The protein below binds the small molecule below.
Small molecule (SMILES): CC(=O)N[C@H]1[C@H](O[C@H]2[C@H](O)[C@@H](NC(C)=O)CO[C@@H]2CO)O[C@H](CO)[C@@H](O[C@@H]2O[C@H](CO[C@H]3O[C@H](CO)[C@@H](O)[C@H](O)[C@@H]3O)[C@@H](O)[C@H](O[C@H]3O[C@H](CO)[C@@H](O)[C@H](O)[C@@H]3O)[C@@H]2O)[C@@H]1O

Sequence of chain 3.G:
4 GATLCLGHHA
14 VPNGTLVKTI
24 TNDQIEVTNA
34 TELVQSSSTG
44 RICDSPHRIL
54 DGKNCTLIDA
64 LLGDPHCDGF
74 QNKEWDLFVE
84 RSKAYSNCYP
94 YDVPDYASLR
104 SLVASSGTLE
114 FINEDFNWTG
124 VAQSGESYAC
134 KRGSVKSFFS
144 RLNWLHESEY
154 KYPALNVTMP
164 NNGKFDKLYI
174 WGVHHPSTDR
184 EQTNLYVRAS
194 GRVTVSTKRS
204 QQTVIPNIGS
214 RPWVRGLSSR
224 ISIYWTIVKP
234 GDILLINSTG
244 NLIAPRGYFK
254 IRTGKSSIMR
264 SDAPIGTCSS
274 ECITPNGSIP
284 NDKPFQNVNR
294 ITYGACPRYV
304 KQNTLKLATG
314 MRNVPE

Sequence of chain 1.G:
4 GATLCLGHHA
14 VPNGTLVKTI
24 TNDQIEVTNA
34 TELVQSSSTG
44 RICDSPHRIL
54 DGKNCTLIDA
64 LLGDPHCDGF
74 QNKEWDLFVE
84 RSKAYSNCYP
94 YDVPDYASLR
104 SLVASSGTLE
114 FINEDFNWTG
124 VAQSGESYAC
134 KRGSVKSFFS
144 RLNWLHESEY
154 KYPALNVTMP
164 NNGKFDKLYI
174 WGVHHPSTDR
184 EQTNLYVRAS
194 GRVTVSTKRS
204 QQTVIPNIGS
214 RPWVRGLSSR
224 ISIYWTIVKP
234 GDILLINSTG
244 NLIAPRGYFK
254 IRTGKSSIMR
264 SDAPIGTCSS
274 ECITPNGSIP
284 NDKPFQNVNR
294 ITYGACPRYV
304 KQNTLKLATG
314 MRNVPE

Binding-site contacts:
Ligand atom C4 contacts residue ASN159 of chain 1.G at 4.2 Å.
Ligand atom C8 contacts residue SER213 of chain 3.G at 4.4 Å.
Ligand atom N2 contacts residue ASN159 of chain 1.G at 2.8 Å (h-bond).
Ligand atom C1 contacts residue LEU238 of chain 1.G at 4.5 Å (hydrophobic).
Ligand atom O5 contacts residue TRP216 of chain 3.G at 4.3 Å.
Ligand atom C5 contacts residue LEU238 of chain 1.G at 4.4 Å (hydrophobic).
Ligand atom O7 contacts residue ARG214 of chain 3.G at 3.8 Å.
Ligand atom O5 contacts residue ASN159 of chain 1.G at 2.4 Å (h-bond).
Ligand atom C8 contacts residue PRO215 of chain 3.G at 4.4 Å (hydrophobic).
Ligand atom C2 contacts residue TRP216 of chain 3.G at 4.5 Å (hydrophobic).
Ligand atom O6 contacts residue THR161 of chain 1.G at 3.3 Å.
Ligand atom O3 contacts residue TRP216 of chain 3.G at 4.0 Å.
Ligand atom O7 contacts residue TRP216 of chain 3.G at 2.9 Å (h-bond).
Ligand atom C7 contacts residue TRP216 of chain 3.G at 3.9 Å (hydrophobic).
Ligand atom C7 contacts residue ASN159 of chain 1.G at 3.8 Å.
Ligand atom C7 contacts residue PRO215 of chain 3.G at 4.3 Å (hydrophobic).
Ligand atom C3 contacts residue ASN159 of chain 1.G at 3.8 Å.
Ligand atom C2 contacts residue ASN159 of chain 1.G at 2.4 Å.
Ligand atom O7 contacts residue SER221 of chain 3.G at 4.4 Å.
Ligand atom N2 contacts residue SER213 of chain 3.G at 3.9 Å.
Ligand atom O7 contacts residue ASN159 of chain 1.G at 4.3 Å.
Ligand atom O7 contacts residue PRO215 of chain 3.G at 3.4 Å.
Ligand atom C5 contacts residue ASN159 of chain 1.G at 3.7 Å.
Ligand atom C5 contacts residue TRP216 of chain 3.G at 3.8 Å (hydrophobic).
Ligand atom C1 contacts residue ASN159 of chain 1.G at 1.4 Å.
Ligand atom C8 contacts residue ILE236 of chain 1.G at 4.4 Å (hydrophobic).
Ligand atom O5 contacts residue TRP216 of chain 3.G at 4.3 Å.
Ligand atom O4 contacts residue TRP216 of chain 3.G at 4.3 Å.
Ligand atom C6 contacts residue TRP216 of chain 3.G at 3.4 Å (hydrophobic).